Sequence of chain 1.A:
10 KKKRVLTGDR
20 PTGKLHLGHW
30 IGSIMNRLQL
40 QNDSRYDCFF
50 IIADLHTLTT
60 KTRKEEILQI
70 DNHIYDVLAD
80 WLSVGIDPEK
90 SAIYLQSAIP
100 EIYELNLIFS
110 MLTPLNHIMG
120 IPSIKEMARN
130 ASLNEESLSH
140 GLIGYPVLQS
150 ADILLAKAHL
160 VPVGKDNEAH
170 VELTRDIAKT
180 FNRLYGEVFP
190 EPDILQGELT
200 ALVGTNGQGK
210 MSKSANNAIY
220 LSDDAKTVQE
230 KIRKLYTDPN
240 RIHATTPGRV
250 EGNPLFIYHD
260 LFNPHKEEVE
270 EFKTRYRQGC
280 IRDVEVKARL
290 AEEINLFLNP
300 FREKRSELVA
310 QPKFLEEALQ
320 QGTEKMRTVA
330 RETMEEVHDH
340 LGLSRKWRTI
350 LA

This protein binds this small molecule.
Small molecule (SMILES): N[C@@H](Cc1c[nH]c2ccccc12)C(=O)O

Binding-site contacts:
Ligand atom CZ2 contacts residue GLN148 of chain 1.A at 3.6 Å.
Ligand atom CE2 contacts residue ILE50 of chain 1.A at 4.0 Å (hydrophobic).
Ligand atom NE1 contacts residue ASP151 of chain 1.A at 2.8 Å (salt-bridge).
Ligand atom C contacts residue ARG19 of chain 1.A at 3.6 Å.
Ligand atom CZ3 contacts residue GLY17 of chain 1.A at 3.9 Å.
Ligand atom OXT contacts residue TYR144 of chain 1.A at 3.0 Å (h-bond).
Ligand atom CZ3 contacts residue VAL162 of chain 1.A at 3.9 Å (hydrophobic).
Ligand atom N contacts residue TYR144 of chain 1.A at 2.7 Å (h-bond).
Ligand atom N contacts residue ASN166 of chain 1.A at 3.0 Å (h-bond).
Ligand atom CB contacts residue GLY17 of chain 1.A at 4.0 Å.
Ligand atom CA contacts residue TYR144 of chain 1.A at 3.5 Å (hydrophobic).
Ligand atom CZ2 contacts residue ILE152 of chain 1.A at 3.8 Å (hydrophobic).
Ligand atom CZ3 contacts residue THR16 of chain 1.A at 3.7 Å.
Ligand atom CH2 contacts residue VAL160 of chain 1.A at 4.0 Å (hydrophobic).
Ligand atom CE3 contacts residue GLY17 of chain 1.A at 3.7 Å.
Ligand atom NE1 contacts residue ILE50 of chain 1.A at 3.9 Å.
Ligand atom NE1 contacts residue GLN148 of chain 1.A at 3.6 Å.
Ligand atom CZ2 contacts residue LEU15 of chain 1.A at 3.6 Å (hydrophobic).
Ligand atom CD1 contacts residue ASP151 of chain 1.A at 3.6 Å.
Ligand atom CH2 contacts residue THR16 of chain 1.A at 4.0 Å.
Ligand atom CD1 contacts residue HIS55 of chain 1.A at 3.6 Å.
Ligand atom CE2 contacts residue ASP151 of chain 1.A at 4.0 Å.
Ligand atom NE1 contacts residue HIS55 of chain 1.A at 4.0 Å.
Ligand atom CH2 contacts residue LEU15 of chain 1.A at 3.6 Å (hydrophobic).
Ligand atom O contacts residue ARG19 of chain 1.A at 3.0 Å (salt-bridge).
Ligand atom CB contacts residue TYR144 of chain 1.A at 4.1 Å (hydrophobic).
Ligand atom CB contacts residue ASP18 of chain 1.A at 3.9 Å.
Ligand atom CD2 contacts residue GLN148 of chain 1.A at 3.5 Å.
Ligand atom CH2 contacts residue GLN148 of chain 1.A at 3.8 Å.
Ligand atom CH2 contacts residue ILE152 of chain 1.A at 3.9 Å (hydrophobic).
Ligand atom CZ3 contacts residue GLN148 of chain 1.A at 3.6 Å.
Ligand atom O contacts residue ASP18 of chain 1.A at 3.5 Å.
Ligand atom CA contacts residue ASN166 of chain 1.A at 3.8 Å.
Ligand atom CE2 contacts residue GLN148 of chain 1.A at 3.5 Å.
Ligand atom CE3 contacts residue GLN148 of chain 1.A at 3.5 Å.
Ligand atom C contacts residue TYR144 of chain 1.A at 3.3 Å (hydrophobic).
Ligand atom CB contacts residue ARG19 of chain 1.A at 3.8 Å.
Ligand atom OXT contacts residue ARG19 of chain 1.A at 2.9 Å (salt-bridge).
Ligand atom N contacts residue GLN148 of chain 1.A at 3.6 Å.
Ligand atom CD1 contacts residue ALA52 of chain 1.A at 3.5 Å (hydrophobic).